The small molecule below binds the protein below.
Small molecule (SMILES): CC(C)CCC[C@@H](C)[C@H]1CC[C@H]2[C@@H]3CC=C4C[C@@H](O)CC[C@]4(C)[C@H]3CC[C@]12C

Sequence of chain 1.A:
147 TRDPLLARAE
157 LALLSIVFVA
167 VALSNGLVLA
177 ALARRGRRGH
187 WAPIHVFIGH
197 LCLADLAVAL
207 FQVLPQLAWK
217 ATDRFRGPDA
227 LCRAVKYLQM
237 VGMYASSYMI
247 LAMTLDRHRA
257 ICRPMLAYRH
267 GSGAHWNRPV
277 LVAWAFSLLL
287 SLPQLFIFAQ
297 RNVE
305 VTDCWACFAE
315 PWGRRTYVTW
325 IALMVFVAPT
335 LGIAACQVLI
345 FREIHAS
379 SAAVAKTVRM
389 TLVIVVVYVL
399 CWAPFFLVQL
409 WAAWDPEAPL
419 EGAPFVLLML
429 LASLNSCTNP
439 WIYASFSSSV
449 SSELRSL

Binding-site contacts:
Ligand atom C4 contacts residue PRO275 of chain 1.A at 4.2 Å (hydrophobic).
Ligand atom C24 contacts residue CLR1 of chain 1.J at 4.4 Å.
Ligand atom C7 contacts residue TYR244 of chain 1.A at 4.2 Å (hydrophobic).
Ligand atom C24 contacts residue MET328 of chain 1.A at 3.6 Å (hydrophobic).
Ligand atom C23 contacts residue CLR1 of chain 1.J at 4.2 Å.
Ligand atom C2 contacts residue LEU251 of chain 1.A at 4.1 Å (hydrophobic).
Ligand atom C19 contacts residue CLR1 of chain 1.J at 4.3 Å.
Ligand atom C4 contacts residue ALA248 of chain 1.A at 3.8 Å (hydrophobic).
Ligand atom C19 contacts residue LEU251 of chain 1.A at 3.8 Å (hydrophobic).
Ligand atom C23 contacts residue MET328 of chain 1.A at 4.4 Å (hydrophobic).
Ligand atom C22 contacts residue MET328 of chain 1.A at 3.9 Å (hydrophobic).
Ligand atom C7 contacts residue LEU247 of chain 1.A at 4.4 Å (hydrophobic).
Ligand atom C27 contacts residue CLR1 of chain 1.J at 4.4 Å.
Ligand atom C12 contacts residue PHE282 of chain 1.A at 4.5 Å (hydrophobic).
Ligand atom C20 contacts residue CLR1 of chain 1.J at 4.2 Å.
Ligand atom C18 contacts residue CLR1 of chain 1.J at 4.0 Å.
Ligand atom C3 contacts residue PRO275 of chain 1.A at 4.3 Å (hydrophobic).
Ligand atom C19 contacts residue LEU247 of chain 1.A at 4.2 Å (hydrophobic).
Ligand atom C22 contacts residue CLR1 of chain 1.J at 4.4 Å.
Ligand atom C6 contacts residue ALA248 of chain 1.A at 4.4 Å (hydrophobic).
Ligand atom C21 contacts residue PHE282 of chain 1.A at 4.4 Å (hydrophobic).
Ligand atom C16 contacts residue PHE282 of chain 1.A at 4.0 Å (hydrophobic).
Ligand atom C17 contacts residue PHE282 of chain 1.A at 3.9 Å (hydrophobic).
Ligand atom C15 contacts residue TYR244 of chain 1.A at 3.9 Å (hydrophobic).
Ligand atom C9 contacts residue VAL278 of chain 1.A at 4.4 Å (hydrophobic).
Ligand atom O1 contacts residue PRO275 of chain 1.A at 3.5 Å.
Ligand atom C15 contacts residue PHE282 of chain 1.A at 4.1 Å (hydrophobic).
Ligand atom C16 contacts residue TYR244 of chain 1.A at 4.2 Å (hydrophobic).
Ligand atom C14 contacts residue PHE282 of chain 1.A at 4.0 Å (hydrophobic).